Binding-site contacts:
Ligand atom O6 contacts residue ASP123 of chain 1.D at 3.5 Å (salt-bridge).
Ligand atom O2A contacts residue GLY19 of chain 1.D at 3.6 Å.
Ligand atom O2B contacts residue MG1 of chain 1.Q at 2.2 Å.
Ligand atom O2G contacts residue THR39 of chain 1.D at 3.0 Å (h-bond).
Ligand atom N1 contacts residue ASP123 of chain 1.D at 2.7 Å (salt-bridge).
Ligand atom PB contacts residue LYS20 of chain 1.D at 3.6 Å.
Ligand atom PB contacts residue MG1 of chain 1.Q at 3.4 Å.
Ligand atom O2B contacts residue SER21 of chain 1.D at 3.1 Å (h-bond).
Ligand atom O1B contacts residue GLY19 of chain 1.D at 3.2 Å (h-bond).
Ligand atom O6 contacts residue ASN120 of chain 1.D at 3.2 Å (h-bond).
Ligand atom O1B contacts residue LYS20 of chain 1.D at 2.6 Å (salt-bridge).
Ligand atom O6 contacts residue ALA150 of chain 1.D at 2.8 Å (h-bond).
Ligand atom O1G contacts residue PRO38 of chain 1.D at 3.5 Å.
Ligand atom C8 contacts residue GLY19 of chain 1.D at 3.6 Å.
Ligand atom O2B contacts residue LYS20 of chain 1.D at 3.5 Å (salt-bridge).
Ligand atom O2' contacts residue ASP34 of chain 1.D at 3.0 Å (salt-bridge).
Ligand atom C2' contacts residue VAL33 of chain 1.D at 3.6 Å (hydrophobic).
Ligand atom N3B contacts residue GLY17 of chain 1.D at 3.2 Å (h-bond).
Ligand atom O2' contacts residue PHE32 of chain 1.D at 3.4 Å.
Ligand atom PG contacts residue MG1 of chain 1.Q at 3.4 Å.
Ligand atom O6 contacts residue LYS121 of chain 1.D at 3.3 Å.
Ligand atom N2 contacts residue ASP123 of chain 1.D at 2.9 Å (salt-bridge).
Ligand atom O3A contacts residue GLY19 of chain 1.D at 3.2 Å (h-bond).
Ligand atom O4' contacts residue LYS121 of chain 1.D at 3.2 Å (salt-bridge).
Ligand atom N3B contacts residue MG1 of chain 1.Q at 3.5 Å.
Ligand atom O3' contacts residue ASP34 of chain 1.D at 2.9 Å (salt-bridge).
Ligand atom O2' contacts residue VAL33 of chain 1.D at 2.7 Å (h-bond).
Ligand atom C3' contacts residue GLU35 of chain 1.D at 3.6 Å.
Ligand atom O6 contacts residue SER149 of chain 1.D at 3.3 Å.
Ligand atom O1B contacts residue VAL18 of chain 1.D at 3.4 Å (h-bond).
Ligand atom O3G contacts residue GLY64 of chain 1.D at 2.9 Å (h-bond).
Ligand atom O2A contacts residue ALA22 of chain 1.D at 2.9 Å (h-bond).
Ligand atom C8 contacts residue ALA22 of chain 1.D at 3.6 Å (hydrophobic).
Ligand atom O2G contacts residue MG1 of chain 1.Q at 2.1 Å.
Ligand atom O1G contacts residue TYR36 of chain 1.D at 3.5 Å.
Ligand atom C6 contacts residue ASP123 of chain 1.D at 3.6 Å.
Ligand atom O3G contacts residue LYS20 of chain 1.D at 2.7 Å (salt-bridge).
Ligand atom N7 contacts residue ASN120 of chain 1.D at 3.0 Å (h-bond).
Ligand atom C2 contacts residue ASP123 of chain 1.D at 3.6 Å.
Ligand atom O2A contacts residue SER21 of chain 1.D at 3.4 Å.

This small molecule binds to this protein.
Small molecule (SMILES): Nc1nc2c(ncn2[C@@H]2O[C@H](CO[P](=O)(O)O[P](=O)(O)NP(=O)(O)O)[C@@H](O)[C@H]2O)c(=O)[nH]1

Sequence of chain 1.D:
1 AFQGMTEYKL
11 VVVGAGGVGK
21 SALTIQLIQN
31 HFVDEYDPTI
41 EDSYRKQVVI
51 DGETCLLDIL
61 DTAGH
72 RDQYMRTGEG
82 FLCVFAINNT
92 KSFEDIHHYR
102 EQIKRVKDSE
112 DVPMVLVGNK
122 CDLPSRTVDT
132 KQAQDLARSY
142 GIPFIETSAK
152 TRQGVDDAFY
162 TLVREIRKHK